The small molecule below binds the protein below.
Small molecule (SMILES): CC(=O)N[C@@H]1[C@@H](O)[C@H](O)[C@@H](CO)O[C@H]1O

Sequence of chain 1.A:
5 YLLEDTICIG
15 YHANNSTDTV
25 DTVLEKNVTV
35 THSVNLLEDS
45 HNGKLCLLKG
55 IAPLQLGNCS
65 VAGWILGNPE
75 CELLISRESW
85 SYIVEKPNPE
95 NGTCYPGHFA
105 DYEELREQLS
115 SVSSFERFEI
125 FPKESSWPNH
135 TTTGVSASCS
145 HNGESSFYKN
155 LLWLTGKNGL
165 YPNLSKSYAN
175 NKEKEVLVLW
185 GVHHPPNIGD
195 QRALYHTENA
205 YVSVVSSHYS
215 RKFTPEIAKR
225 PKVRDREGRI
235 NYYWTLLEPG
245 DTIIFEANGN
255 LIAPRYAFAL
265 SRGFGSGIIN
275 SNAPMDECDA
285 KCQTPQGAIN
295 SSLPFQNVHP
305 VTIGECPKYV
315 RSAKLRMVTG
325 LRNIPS

Binding-site contacts:
Ligand atom O7 contacts residue ASN31 of chain 1.A at 3.5 Å (h-bond).
Ligand atom C4 contacts residue ASN31 of chain 1.A at 4.2 Å.
Ligand atom C2 contacts residue ASN31 of chain 1.A at 2.5 Å.
Ligand atom C7 contacts residue ASN31 of chain 1.A at 3.4 Å.
Ligand atom C3 contacts residue ASN31 of chain 1.A at 3.8 Å.
Ligand atom O6 contacts residue THR33 of chain 1.A at 4.1 Å.
Ligand atom O5 contacts residue ASN31 of chain 1.A at 2.3 Å (h-bond).
Ligand atom C1 contacts residue ASN31 of chain 1.A at 1.4 Å.
Ligand atom C5 contacts residue ASN31 of chain 1.A at 3.6 Å.
Ligand atom N2 contacts residue ASN31 of chain 1.A at 2.9 Å (h-bond).